Binding-site contacts:
Ligand atom C1 contacts residue ASN282 of chain 1.D at 1.4 Å.
Ligand atom N2 contacts residue ASN282 of chain 1.D at 2.9 Å (h-bond).
Ligand atom C3 contacts residue ASN282 of chain 1.D at 3.8 Å.
Ligand atom O5 contacts residue LYS558 of chain 1.A at 2.5 Å (salt-bridge).
Ligand atom C5 contacts residue LYS558 of chain 1.A at 3.5 Å.
Ligand atom C8 contacts residue ASN282 of chain 1.D at 4.2 Å.
Ligand atom O7 contacts residue ASN280 of chain 1.D at 3.6 Å.
Ligand atom C2 contacts residue ASN282 of chain 1.D at 2.5 Å.
Ligand atom C5 contacts residue ASN282 of chain 1.D at 3.7 Å.
Ligand atom O5 contacts residue ASN282 of chain 1.D at 2.4 Å (h-bond).
Ligand atom C1 contacts residue LYS558 of chain 1.A at 3.3 Å.
Ligand atom C4 contacts residue ASN282 of chain 1.D at 4.2 Å.
Ligand atom C7 contacts residue ASN282 of chain 1.D at 3.7 Å.
Ligand atom C6 contacts residue LYS558 of chain 1.A at 3.5 Å.
Ligand atom C7 contacts residue ASN280 of chain 1.D at 4.2 Å.

Sequence of chain 1.D:
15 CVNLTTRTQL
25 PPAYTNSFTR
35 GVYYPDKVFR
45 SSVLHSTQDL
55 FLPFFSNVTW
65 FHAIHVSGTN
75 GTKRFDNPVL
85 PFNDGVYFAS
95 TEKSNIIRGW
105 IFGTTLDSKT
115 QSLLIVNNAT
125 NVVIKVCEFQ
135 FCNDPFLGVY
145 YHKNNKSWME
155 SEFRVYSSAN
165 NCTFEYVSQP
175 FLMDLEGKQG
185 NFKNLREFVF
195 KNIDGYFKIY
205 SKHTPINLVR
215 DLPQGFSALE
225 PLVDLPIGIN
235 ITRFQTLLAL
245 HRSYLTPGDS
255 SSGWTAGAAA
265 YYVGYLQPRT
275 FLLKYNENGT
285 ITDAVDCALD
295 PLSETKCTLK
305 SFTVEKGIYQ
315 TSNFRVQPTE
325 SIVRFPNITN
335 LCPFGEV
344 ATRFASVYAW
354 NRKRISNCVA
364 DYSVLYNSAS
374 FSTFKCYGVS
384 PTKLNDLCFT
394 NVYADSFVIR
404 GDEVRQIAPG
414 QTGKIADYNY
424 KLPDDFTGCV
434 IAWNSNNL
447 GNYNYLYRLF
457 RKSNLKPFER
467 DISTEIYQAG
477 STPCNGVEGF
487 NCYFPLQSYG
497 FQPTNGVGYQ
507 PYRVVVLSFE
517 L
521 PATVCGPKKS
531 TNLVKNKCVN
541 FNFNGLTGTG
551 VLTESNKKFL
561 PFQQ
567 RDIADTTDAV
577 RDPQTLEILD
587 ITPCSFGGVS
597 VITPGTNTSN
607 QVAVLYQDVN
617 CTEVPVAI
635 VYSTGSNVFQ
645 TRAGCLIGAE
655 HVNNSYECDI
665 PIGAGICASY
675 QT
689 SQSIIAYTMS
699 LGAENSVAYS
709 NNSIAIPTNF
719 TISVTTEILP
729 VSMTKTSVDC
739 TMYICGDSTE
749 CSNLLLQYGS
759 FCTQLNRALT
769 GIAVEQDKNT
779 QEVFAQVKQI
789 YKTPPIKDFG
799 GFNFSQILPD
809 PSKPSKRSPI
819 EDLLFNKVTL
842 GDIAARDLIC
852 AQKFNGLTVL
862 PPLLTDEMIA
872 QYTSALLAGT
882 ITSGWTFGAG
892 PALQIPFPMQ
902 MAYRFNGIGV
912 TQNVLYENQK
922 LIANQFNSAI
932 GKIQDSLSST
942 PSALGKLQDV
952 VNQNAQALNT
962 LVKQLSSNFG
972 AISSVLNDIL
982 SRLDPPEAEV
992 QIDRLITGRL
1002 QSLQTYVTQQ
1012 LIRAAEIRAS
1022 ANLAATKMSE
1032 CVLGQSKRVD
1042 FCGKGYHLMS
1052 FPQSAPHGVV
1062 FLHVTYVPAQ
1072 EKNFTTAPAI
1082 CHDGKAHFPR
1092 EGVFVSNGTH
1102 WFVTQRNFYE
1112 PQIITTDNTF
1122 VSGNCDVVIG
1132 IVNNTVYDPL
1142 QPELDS

This small molecule binds to this protein.
Small molecule (SMILES): CC(=O)N[C@@H]1[C@@H](O)[C@H](O)[C@@H](CO)O[C@H]1O

Sequence of chain 1.A:
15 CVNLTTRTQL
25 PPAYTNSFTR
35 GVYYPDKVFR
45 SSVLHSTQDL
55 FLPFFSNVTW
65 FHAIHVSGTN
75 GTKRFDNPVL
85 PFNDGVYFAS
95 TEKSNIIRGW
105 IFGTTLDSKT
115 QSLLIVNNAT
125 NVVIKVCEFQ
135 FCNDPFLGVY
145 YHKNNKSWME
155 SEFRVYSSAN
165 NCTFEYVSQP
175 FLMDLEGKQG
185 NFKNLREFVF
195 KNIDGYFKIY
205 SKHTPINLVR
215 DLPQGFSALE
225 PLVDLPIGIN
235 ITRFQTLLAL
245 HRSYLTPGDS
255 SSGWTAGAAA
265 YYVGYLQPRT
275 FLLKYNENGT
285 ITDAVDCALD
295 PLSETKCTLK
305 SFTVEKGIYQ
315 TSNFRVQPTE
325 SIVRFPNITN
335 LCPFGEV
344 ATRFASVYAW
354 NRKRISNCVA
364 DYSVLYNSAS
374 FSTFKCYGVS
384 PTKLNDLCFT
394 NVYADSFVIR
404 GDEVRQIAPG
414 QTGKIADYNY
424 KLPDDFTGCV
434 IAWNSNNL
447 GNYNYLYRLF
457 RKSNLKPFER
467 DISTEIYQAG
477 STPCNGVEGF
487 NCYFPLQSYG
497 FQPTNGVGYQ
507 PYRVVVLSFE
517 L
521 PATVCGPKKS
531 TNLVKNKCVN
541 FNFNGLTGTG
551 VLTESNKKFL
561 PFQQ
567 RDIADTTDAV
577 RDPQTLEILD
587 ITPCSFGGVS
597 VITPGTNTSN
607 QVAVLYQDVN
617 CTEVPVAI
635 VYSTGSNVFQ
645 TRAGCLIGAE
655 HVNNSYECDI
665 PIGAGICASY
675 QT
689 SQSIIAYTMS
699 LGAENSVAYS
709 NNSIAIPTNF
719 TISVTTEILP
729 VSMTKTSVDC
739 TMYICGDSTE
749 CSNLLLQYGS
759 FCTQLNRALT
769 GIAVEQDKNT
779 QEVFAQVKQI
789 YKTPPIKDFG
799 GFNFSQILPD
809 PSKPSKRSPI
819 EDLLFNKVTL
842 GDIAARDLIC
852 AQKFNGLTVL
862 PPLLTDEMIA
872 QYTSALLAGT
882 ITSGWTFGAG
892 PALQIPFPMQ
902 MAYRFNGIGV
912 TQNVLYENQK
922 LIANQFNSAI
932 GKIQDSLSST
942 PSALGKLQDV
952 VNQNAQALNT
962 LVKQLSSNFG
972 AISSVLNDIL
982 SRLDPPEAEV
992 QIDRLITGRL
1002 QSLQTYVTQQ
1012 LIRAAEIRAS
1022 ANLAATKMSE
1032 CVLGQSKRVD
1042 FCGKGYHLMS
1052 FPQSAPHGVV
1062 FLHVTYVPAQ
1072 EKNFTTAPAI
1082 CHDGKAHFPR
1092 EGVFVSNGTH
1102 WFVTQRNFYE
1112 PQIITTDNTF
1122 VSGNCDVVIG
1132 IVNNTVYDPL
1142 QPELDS